Binding-site contacts:
Ligand atom C07 contacts residue MET124 of chain 1.A at 4.0 Å (hydrophobic).
Ligand atom C14 contacts residue ALA53 of chain 1.A at 3.7 Å (hydrophobic).
Ligand atom C06 contacts residue MET124 of chain 1.A at 3.5 Å (hydrophobic).
Ligand atom C16 contacts residue LEU49 of chain 1.A at 3.7 Å (hydrophobic).
Ligand atom C18 contacts residue ALA53 of chain 1.A at 3.7 Å (hydrophobic).
Ligand atom C20 contacts residue GLU56 of chain 1.A at 3.5 Å.
Ligand atom C19 contacts residue GLU56 of chain 1.A at 3.5 Å.
Ligand atom C14 contacts residue LEU243 of chain 1.A at 4.2 Å (hydrophobic).
Ligand atom O01 contacts residue LEU90 of chain 1.A at 3.9 Å.
Ligand atom C02 contacts residue MET91 of chain 1.A at 3.6 Å (hydrophobic).
Ligand atom C07 contacts residue HIS227 of chain 1.A at 4.0 Å.
Ligand atom C17 contacts residue LEU49 of chain 1.A at 3.5 Å (hydrophobic).
Ligand atom C13 contacts residue LEU228 of chain 1.A at 3.9 Å (hydrophobic).
Ligand atom C19 contacts residue ALA53 of chain 1.A at 4.0 Å (hydrophobic).
Ligand atom O01 contacts residue GLU56 of chain 1.A at 2.8 Å (salt-bridge).
Ligand atom O02 contacts residue LEU239 of chain 1.A at 3.4 Å.
Ligand atom C14 contacts residue LEU228 of chain 1.A at 3.7 Å (hydrophobic).
Ligand atom C06 contacts residue PHE128 of chain 1.A at 4.1 Å (hydrophobic).
Ligand atom C08 contacts residue LEU228 of chain 1.A at 4.0 Å (hydrophobic).
Ligand atom O02 contacts residue LEU243 of chain 1.A at 3.3 Å.
Ligand atom C21 contacts residue LEU90 of chain 1.A at 3.8 Å (hydrophobic).
Ligand atom C15 contacts residue LEU228 of chain 1.A at 3.8 Å (hydrophobic).
Ligand atom C16 contacts residue LEU228 of chain 1.A at 3.9 Å (hydrophobic).
Ligand atom C05 contacts residue PHE107 of chain 1.A at 3.8 Å (hydrophobic).
Ligand atom C19 contacts residue PHE107 of chain 1.A at 4.1 Å (hydrophobic).
Ligand atom C07 contacts residue MET46 of chain 1.A at 3.9 Å (hydrophobic).
Ligand atom C05 contacts residue PHE128 of chain 1.A at 4.1 Å (hydrophobic).
Ligand atom C01 contacts residue GLY224 of chain 1.A at 4.0 Å.
Ligand atom O01 contacts residue ARG97 of chain 1.A at 3.3 Å (salt-bridge).
Ligand atom C03 contacts residue MET91 of chain 1.A at 3.8 Å (hydrophobic).
Ligand atom C18 contacts residue LEU49 of chain 1.A at 4.1 Å (hydrophobic).
Ligand atom C02 contacts residue GLY224 of chain 1.A at 4.1 Å.
Ligand atom C16 contacts residue THR50 of chain 1.A at 3.6 Å.
Ligand atom C04 contacts residue PHE107 of chain 1.A at 3.9 Å (hydrophobic).
Ligand atom O02 contacts residue THR50 of chain 1.A at 2.9 Å (h-bond).
Ligand atom C15 contacts residue THR50 of chain 1.A at 3.7 Å.
Ligand atom C13 contacts residue ALA53 of chain 1.A at 3.8 Å (hydrophobic).
Ligand atom C17 contacts residue MET46 of chain 1.A at 4.0 Å (hydrophobic).
Ligand atom C16 contacts residue MET46 of chain 1.A at 3.9 Å (hydrophobic).
Ligand atom C02 contacts residue ILE127 of chain 1.A at 3.9 Å (hydrophobic).

The protein below binds the small molecule below.
Small molecule (SMILES): Oc1ccc(C(=C2C3CCCC2CCC3)c2ccc(O)cc2)cc1

Sequence of chain 1.A:
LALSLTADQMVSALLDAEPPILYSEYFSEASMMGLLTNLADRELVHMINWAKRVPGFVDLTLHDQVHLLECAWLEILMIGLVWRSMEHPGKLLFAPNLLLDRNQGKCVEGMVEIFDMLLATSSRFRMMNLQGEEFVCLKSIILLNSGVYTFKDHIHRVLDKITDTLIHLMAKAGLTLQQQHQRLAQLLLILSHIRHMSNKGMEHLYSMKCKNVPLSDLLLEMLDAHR